A protein and the small-molecule ligand that binds it are described below.
Small molecule (SMILES): CC(=O)N[C@@H]1[C@@H](O)[C@H](O)[C@@H](CO)O[C@H]1O

Binding-site contacts:
Ligand atom C1 contacts residue ASN398 of chain 1.P at 1.5 Å.
Ligand atom C7 contacts residue GLU399 of chain 1.P at 4.0 Å.
Ligand atom N2 contacts residue GLU399 of chain 1.P at 3.9 Å.
Ligand atom C4 contacts residue ASN398 of chain 1.P at 4.3 Å.
Ligand atom N2 contacts residue ASN398 of chain 1.P at 3.0 Å (h-bond).
Ligand atom O6 contacts residue LYS395 of chain 1.P at 3.3 Å.
Ligand atom C7 contacts residue ASN398 of chain 1.P at 4.1 Å.
Ligand atom C8 contacts residue GLU399 of chain 1.P at 3.4 Å.
Ligand atom C3 contacts residue ASN398 of chain 1.P at 3.9 Å.
Ligand atom C6 contacts residue LYS395 of chain 1.P at 3.6 Å.
Ligand atom O5 contacts residue ASN398 of chain 1.P at 2.4 Å (h-bond).
Ligand atom O7 contacts residue ASN398 of chain 1.P at 4.2 Å.
Ligand atom C8 contacts residue ASN398 of chain 1.P at 4.2 Å.
Ligand atom C2 contacts residue ASN398 of chain 1.P at 2.6 Å.
Ligand atom C5 contacts residue ASN398 of chain 1.P at 3.6 Å.

Sequence of chain 1.P:
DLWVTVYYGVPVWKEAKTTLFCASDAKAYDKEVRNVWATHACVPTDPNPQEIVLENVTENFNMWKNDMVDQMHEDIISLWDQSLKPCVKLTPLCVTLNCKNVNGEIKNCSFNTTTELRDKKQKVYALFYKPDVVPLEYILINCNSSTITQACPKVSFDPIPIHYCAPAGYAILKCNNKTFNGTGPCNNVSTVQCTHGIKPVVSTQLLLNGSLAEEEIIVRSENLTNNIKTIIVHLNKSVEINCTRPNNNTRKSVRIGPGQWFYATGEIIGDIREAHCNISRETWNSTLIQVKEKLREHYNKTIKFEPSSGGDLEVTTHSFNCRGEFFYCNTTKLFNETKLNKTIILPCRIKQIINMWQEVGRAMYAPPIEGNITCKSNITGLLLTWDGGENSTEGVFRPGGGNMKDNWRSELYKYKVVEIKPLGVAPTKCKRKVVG